Sequence of chain 1.B:
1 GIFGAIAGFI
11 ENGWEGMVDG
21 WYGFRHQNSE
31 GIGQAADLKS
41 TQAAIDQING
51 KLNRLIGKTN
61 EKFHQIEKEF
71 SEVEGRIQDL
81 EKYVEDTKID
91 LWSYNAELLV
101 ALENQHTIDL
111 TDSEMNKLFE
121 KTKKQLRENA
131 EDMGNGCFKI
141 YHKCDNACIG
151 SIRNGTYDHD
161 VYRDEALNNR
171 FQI

Binding-site contacts:
Ligand atom O5 contacts residue ASN154 of chain 1.B at 2.3 Å (h-bond).
Ligand atom C7 contacts residue SER151 of chain 1.B at 4.3 Å.
Ligand atom C2 contacts residue ASN154 of chain 1.B at 2.5 Å.
Ligand atom C7 contacts residue ALA147 of chain 1.B at 4.4 Å (hydrophobic).
Ligand atom N2 contacts residue ASN154 of chain 1.B at 2.9 Å (h-bond).
Ligand atom C8 contacts residue SER151 of chain 1.B at 3.6 Å.
Ligand atom C3 contacts residue ASN154 of chain 1.B at 3.8 Å.
Ligand atom C8 contacts residue ALA147 of chain 1.B at 3.0 Å (hydrophobic).
Ligand atom C7 contacts residue ASN154 of chain 1.B at 3.6 Å.
Ligand atom C1 contacts residue ASN154 of chain 1.B at 1.4 Å.
Ligand atom O7 contacts residue ASN154 of chain 1.B at 3.8 Å.
Ligand atom C4 contacts residue ASN154 of chain 1.B at 4.2 Å.
Ligand atom C8 contacts residue GLY150 of chain 1.B at 3.7 Å.
Ligand atom C5 contacts residue ASN154 of chain 1.B at 3.6 Å.
Ligand atom N2 contacts residue GLY150 of chain 1.B at 4.0 Å.
Ligand atom C7 contacts residue GLY150 of chain 1.B at 4.2 Å.
Ligand atom C1 contacts residue GLY150 of chain 1.B at 4.3 Å.

A protein and the small-molecule ligand that binds it are described below.
Small molecule (SMILES): CC(=O)N[C@@H]1[C@@H](O)[C@H](O)[C@@H](CO)O[C@H]1O